Binding-site contacts:
Ligand atom C2 contacts residue ASN204 of chain 1.A at 2.4 Å.
Ligand atom C6 contacts residue LYS207 of chain 1.A at 4.1 Å.
Ligand atom C1 contacts residue THR206 of chain 1.A at 4.5 Å.
Ligand atom C5 contacts residue THR206 of chain 1.A at 4.2 Å.
Ligand atom O5 contacts residue LYS207 of chain 1.A at 3.5 Å.
Ligand atom C1 contacts residue LYS207 of chain 1.A at 4.4 Å.
Ligand atom C5 contacts residue LYS207 of chain 1.A at 4.4 Å.
Ligand atom O5 contacts residue ASN204 of chain 1.A at 2.3 Å (h-bond).
Ligand atom C4 contacts residue ASN204 of chain 1.A at 4.2 Å.
Ligand atom O5 contacts residue THR206 of chain 1.A at 4.0 Å.
Ligand atom N2 contacts residue ASN204 of chain 1.A at 2.9 Å (h-bond).
Ligand atom O6 contacts residue LYS207 of chain 1.A at 3.1 Å.
Ligand atom C5 contacts residue ASN204 of chain 1.A at 3.6 Å.
Ligand atom O7 contacts residue ASN204 of chain 1.A at 3.9 Å.
Ligand atom C1 contacts residue ASN204 of chain 1.A at 1.4 Å.
Ligand atom C3 contacts residue ASN204 of chain 1.A at 3.8 Å.
Ligand atom C6 contacts residue THR206 of chain 1.A at 3.9 Å.
Ligand atom C7 contacts residue ASN204 of chain 1.A at 3.6 Å.

Sequence of chain 1.A:
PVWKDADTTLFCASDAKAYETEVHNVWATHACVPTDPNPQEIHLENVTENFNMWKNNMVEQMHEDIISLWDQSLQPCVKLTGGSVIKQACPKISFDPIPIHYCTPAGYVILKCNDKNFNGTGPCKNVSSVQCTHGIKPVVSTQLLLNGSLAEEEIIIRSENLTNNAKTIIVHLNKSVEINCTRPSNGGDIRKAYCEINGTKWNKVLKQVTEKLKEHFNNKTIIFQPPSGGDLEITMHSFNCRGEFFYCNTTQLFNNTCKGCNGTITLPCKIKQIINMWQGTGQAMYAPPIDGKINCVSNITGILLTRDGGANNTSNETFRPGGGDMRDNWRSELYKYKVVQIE

The protein below binds the small molecule below.
Small molecule (SMILES): CC(=O)N[C@@H]1[C@@H](O)[C@H](O)[C@@H](CO)O[C@H]1O